Sequence of chain 1.A:
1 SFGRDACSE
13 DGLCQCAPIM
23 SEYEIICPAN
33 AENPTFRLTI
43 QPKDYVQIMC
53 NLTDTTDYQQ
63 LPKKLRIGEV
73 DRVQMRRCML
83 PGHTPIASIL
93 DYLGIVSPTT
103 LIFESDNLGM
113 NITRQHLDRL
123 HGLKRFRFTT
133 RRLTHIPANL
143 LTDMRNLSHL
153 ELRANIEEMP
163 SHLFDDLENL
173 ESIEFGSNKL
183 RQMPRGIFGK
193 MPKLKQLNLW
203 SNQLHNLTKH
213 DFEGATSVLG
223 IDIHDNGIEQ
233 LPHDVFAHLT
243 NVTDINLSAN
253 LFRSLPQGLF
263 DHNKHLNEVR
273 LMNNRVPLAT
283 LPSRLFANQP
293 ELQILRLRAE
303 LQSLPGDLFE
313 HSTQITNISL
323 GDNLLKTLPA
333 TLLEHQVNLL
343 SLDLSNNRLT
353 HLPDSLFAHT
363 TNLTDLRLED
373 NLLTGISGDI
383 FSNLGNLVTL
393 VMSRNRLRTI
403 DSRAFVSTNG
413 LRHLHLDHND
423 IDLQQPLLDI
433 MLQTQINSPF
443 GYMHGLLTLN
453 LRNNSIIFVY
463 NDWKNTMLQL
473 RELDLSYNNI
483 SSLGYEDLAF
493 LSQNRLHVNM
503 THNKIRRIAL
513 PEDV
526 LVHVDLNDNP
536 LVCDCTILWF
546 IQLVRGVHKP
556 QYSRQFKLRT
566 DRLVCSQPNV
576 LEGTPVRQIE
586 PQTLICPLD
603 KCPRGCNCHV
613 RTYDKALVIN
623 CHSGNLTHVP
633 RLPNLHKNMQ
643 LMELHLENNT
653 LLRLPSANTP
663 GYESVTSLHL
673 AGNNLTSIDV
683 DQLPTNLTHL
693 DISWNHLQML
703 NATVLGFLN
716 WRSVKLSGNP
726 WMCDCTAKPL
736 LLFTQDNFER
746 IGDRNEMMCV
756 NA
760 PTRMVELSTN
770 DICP

Binding-site contacts:
Ligand atom C3 contacts residue ASP530 of chain 1.A at 3.6 Å.
Ligand atom C1 contacts residue ARG454 of chain 1.A at 3.9 Å.
Ligand atom N2 contacts residue ARG567 of chain 1.A at 4.2 Å.
Ligand atom C8 contacts residue HIS504 of chain 1.A at 3.6 Å.
Ligand atom C1 contacts residue ASN501 of chain 1.A at 1.4 Å.
Ligand atom C8 contacts residue ASP530 of chain 1.A at 4.2 Å.
Ligand atom N2 contacts residue ASN501 of chain 1.A at 3.0 Å (h-bond).
Ligand atom O6 contacts residue THR503 of chain 1.A at 4.1 Å.
Ligand atom O6 contacts residue TYR479 of chain 1.A at 4.2 Å.
Ligand atom C4 contacts residue ARG567 of chain 1.A at 3.5 Å.
Ligand atom C5 contacts residue THR503 of chain 1.A at 3.4 Å.
Ligand atom O5 contacts residue ARG567 of chain 1.A at 3.4 Å (salt-bridge).
Ligand atom C5 contacts residue ARG567 of chain 1.A at 4.0 Å.
Ligand atom O3 contacts residue ARG567 of chain 1.A at 3.8 Å.
Ligand atom O5 contacts residue THR503 of chain 1.A at 3.5 Å (h-bond).
Ligand atom C2 contacts residue ASN501 of chain 1.A at 2.6 Å.
Ligand atom C1 contacts residue ASP530 of chain 1.A at 4.2 Å.
Ligand atom O4 contacts residue ARG567 of chain 1.A at 4.2 Å.
Ligand atom O6 contacts residue HIS504 of chain 1.A at 3.5 Å.
Ligand atom C5 contacts residue ARG454 of chain 1.A at 4.0 Å.
Ligand atom C6 contacts residue ARG454 of chain 1.A at 3.4 Å.
Ligand atom O5 contacts residue ARG454 of chain 1.A at 3.0 Å (salt-bridge).
Ligand atom C3 contacts residue ASN501 of chain 1.A at 3.9 Å.
Ligand atom N2 contacts residue ASP530 of chain 1.A at 3.1 Å (salt-bridge).
Ligand atom C6 contacts residue THR503 of chain 1.A at 4.0 Å.
Ligand atom C7 contacts residue ASP530 of chain 1.A at 4.1 Å.
Ligand atom O3 contacts residue ASP530 of chain 1.A at 4.1 Å.
Ligand atom C2 contacts residue ASP530 of chain 1.A at 3.8 Å.
Ligand atom C7 contacts residue ASN501 of chain 1.A at 3.2 Å.
Ligand atom O6 contacts residue ARG454 of chain 1.A at 4.2 Å.
Ligand atom O5 contacts residue ASN501 of chain 1.A at 2.3 Å (h-bond).
Ligand atom C1 contacts residue ARG567 of chain 1.A at 3.8 Å.
Ligand atom O5 contacts residue ARG567 of chain 1.A at 3.9 Å.
Ligand atom O7 contacts residue ASN501 of chain 1.A at 3.1 Å (h-bond).
Ligand atom C6 contacts residue ARG567 of chain 1.A at 4.0 Å.
Ligand atom C1 contacts residue THR503 of chain 1.A at 3.6 Å.
Ligand atom C2 contacts residue ARG567 of chain 1.A at 3.2 Å.
Ligand atom C3 contacts residue ARG567 of chain 1.A at 3.7 Å.
Ligand atom C5 contacts residue ARG567 of chain 1.A at 3.9 Å.
Ligand atom C5 contacts residue ASN501 of chain 1.A at 3.6 Å.

A small-molecule ligand and the protein it binds are described below.
Small molecule (SMILES): CC(=O)N[C@H]1[C@H](O[C@H]2[C@H](O)[C@@H](NC(C)=O)CO[C@@H]2CO)O[C@H](CO)[C@@H](O[C@@H]2O[C@H](CO)[C@@H](O)[C@H](O)[C@@H]2O)[C@@H]1O